Sequence of chain 1.A:
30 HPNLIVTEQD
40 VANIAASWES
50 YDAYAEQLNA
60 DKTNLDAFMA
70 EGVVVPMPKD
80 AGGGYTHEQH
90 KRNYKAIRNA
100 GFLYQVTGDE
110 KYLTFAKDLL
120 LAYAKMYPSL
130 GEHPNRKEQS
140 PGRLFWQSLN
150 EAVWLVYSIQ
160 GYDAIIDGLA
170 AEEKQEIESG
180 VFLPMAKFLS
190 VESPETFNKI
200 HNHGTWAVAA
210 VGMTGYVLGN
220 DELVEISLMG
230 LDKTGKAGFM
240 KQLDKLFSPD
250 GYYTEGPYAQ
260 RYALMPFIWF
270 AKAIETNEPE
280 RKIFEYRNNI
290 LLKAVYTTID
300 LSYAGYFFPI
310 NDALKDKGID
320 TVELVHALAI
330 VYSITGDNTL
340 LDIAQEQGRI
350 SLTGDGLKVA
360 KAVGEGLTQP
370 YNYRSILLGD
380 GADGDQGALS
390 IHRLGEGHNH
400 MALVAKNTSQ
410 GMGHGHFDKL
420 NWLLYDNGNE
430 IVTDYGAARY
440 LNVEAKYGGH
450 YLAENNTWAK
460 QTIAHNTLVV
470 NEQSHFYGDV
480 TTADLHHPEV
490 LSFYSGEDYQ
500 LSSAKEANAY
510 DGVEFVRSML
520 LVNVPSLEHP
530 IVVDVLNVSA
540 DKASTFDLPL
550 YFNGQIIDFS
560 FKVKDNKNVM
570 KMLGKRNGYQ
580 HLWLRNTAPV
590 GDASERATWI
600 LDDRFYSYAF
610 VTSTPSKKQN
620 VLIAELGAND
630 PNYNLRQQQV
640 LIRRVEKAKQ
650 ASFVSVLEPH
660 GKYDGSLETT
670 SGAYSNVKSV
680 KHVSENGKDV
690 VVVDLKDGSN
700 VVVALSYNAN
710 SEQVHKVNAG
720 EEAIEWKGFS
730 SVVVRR

Sequence of chain 1.B:
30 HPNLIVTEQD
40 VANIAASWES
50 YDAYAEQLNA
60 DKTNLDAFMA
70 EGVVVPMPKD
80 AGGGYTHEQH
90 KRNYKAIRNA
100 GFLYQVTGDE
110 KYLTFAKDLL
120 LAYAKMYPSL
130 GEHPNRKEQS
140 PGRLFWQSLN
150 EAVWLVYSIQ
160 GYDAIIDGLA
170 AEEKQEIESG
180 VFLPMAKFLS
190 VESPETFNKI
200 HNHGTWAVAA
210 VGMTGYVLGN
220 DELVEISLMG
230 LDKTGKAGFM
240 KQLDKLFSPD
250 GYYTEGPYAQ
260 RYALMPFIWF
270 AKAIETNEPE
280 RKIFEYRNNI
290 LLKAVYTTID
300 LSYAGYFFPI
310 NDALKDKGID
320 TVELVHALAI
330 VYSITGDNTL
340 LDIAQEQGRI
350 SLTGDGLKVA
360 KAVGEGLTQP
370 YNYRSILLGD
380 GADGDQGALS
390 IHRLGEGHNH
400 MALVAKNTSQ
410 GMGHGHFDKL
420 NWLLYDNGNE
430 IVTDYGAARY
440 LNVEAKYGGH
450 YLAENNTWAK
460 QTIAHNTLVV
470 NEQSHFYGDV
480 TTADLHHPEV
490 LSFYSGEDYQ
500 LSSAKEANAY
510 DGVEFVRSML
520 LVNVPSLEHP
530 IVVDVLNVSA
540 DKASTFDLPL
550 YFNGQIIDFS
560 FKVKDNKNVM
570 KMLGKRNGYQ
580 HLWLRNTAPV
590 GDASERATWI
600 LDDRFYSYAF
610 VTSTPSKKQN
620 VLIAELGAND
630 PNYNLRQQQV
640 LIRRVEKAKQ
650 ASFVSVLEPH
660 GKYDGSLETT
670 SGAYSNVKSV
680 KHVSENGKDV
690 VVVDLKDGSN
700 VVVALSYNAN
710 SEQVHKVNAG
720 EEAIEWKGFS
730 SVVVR

This protein binds this small molecule.
Small molecule (SMILES): O=C(O)[C@@H]1C[C@H](O)[C@H](O)[C@H](O[C@H]2[C@H](O)[C@H](O)[C@H](O[C@H]3[C@H](O)[C@H](O)[C@H](O)O[C@H]3C(=O)O)O[C@@H]2C(=O)O)O1

Binding-site contacts:
Ligand atom C5 contacts residue TYR261 of chain 1.B at 3.5 Å (hydrophobic).
Ligand atom C4 contacts residue TYR261 of chain 1.B at 3.8 Å (hydrophobic).
Ligand atom O2 contacts residue TYR257 of chain 1.B at 2.9 Å (h-bond).
Ligand atom O3 contacts residue HIS413 of chain 1.B at 3.2 Å.
Ligand atom O6B contacts residue GLN146 of chain 1.B at 3.2 Å (h-bond).
Ligand atom O6A contacts residue HIS202 of chain 1.B at 2.8 Å (h-bond).
Ligand atom O6B contacts residue LYS136 of chain 1.B at 2.5 Å (salt-bridge).
Ligand atom C6 contacts residue HIS202 of chain 1.B at 3.7 Å.
Ligand atom O3 contacts residue TYR257 of chain 1.B at 3.5 Å (h-bond).
Ligand atom C3 contacts residue ARG260 of chain 1.B at 3.7 Å.
Ligand atom O5 contacts residue LYS136 of chain 1.B at 3.0 Å (salt-bridge).
Ligand atom C4 contacts residue GLU667 of chain 1.A at 3.3 Å.
Ligand atom O4 contacts residue ARG438 of chain 1.B at 3.3 Å (salt-bridge).
Ligand atom C3 contacts residue GLU667 of chain 1.A at 3.6 Å.
Ligand atom O5 contacts residue HIS202 of chain 1.B at 3.2 Å (h-bond).
Ligand atom C6 contacts residue ASN149 of chain 1.B at 3.4 Å.
Ligand atom O3 contacts residue GLU667 of chain 1.A at 2.7 Å (salt-bridge).
Ligand atom O2 contacts residue HIS202 of chain 1.B at 3.2 Å.
Ligand atom C5 contacts residue TYR450 of chain 1.B at 3.3 Å (hydrophobic).
Ligand atom O2 contacts residue HIS202 of chain 1.B at 3.8 Å.
Ligand atom O2 contacts residue GLN146 of chain 1.B at 2.6 Å (h-bond).
Ligand atom O2 contacts residue ARG438 of chain 1.B at 2.8 Å (salt-bridge).
Ligand atom O6B contacts residue HIS449 of chain 1.B at 3.5 Å.
Ligand atom O3 contacts residue GLN146 of chain 1.B at 3.2 Å (h-bond).
Ligand atom O3 contacts residue ARG438 of chain 1.B at 3.6 Å.
Ligand atom O6A contacts residue ASN201 of chain 1.B at 3.5 Å (h-bond).
Ligand atom C6 contacts residue LYS136 of chain 1.B at 3.5 Å.
Ligand atom C3 contacts residue TYR261 of chain 1.B at 3.6 Å (hydrophobic).
Ligand atom O2 contacts residue HIS200 of chain 1.B at 3.7 Å.
Ligand atom O6A contacts residue HIS449 of chain 1.B at 3.8 Å.
Ligand atom O5 contacts residue ARG438 of chain 1.B at 3.4 Å (salt-bridge).
Ligand atom O6B contacts residue HIS413 of chain 1.B at 3.5 Å (h-bond).
Ligand atom C2 contacts residue HIS202 of chain 1.B at 3.7 Å.
Ligand atom O6B contacts residue ASN149 of chain 1.B at 3.5 Å (h-bond).
Ligand atom O6A contacts residue TYR450 of chain 1.B at 3.3 Å.
Ligand atom O6A contacts residue ASN149 of chain 1.B at 2.9 Å (h-bond).
Ligand atom C2 contacts residue GLN146 of chain 1.B at 3.6 Å.
Ligand atom O2 contacts residue LYS198 of chain 1.B at 3.8 Å.
Ligand atom O5 contacts residue GLN138 of chain 1.B at 3.6 Å (h-bond).
Ligand atom O3 contacts residue ARG260 of chain 1.B at 2.7 Å (salt-bridge).